Binding-site contacts:
Ligand atom CL contacts residue MET165 of chain 1.A at 3.7 Å.
Ligand atom N2 contacts residue SER144 of chain 1.A at 3.8 Å.
Ligand atom C14 contacts residue HIS164 of chain 1.A at 3.5 Å.
Ligand atom N1 contacts residue MET165 of chain 1.A at 3.3 Å.
Ligand atom C9 contacts residue PHE140 of chain 1.A at 3.1 Å (hydrophobic).
Ligand atom N1 contacts residue GLU166 of chain 1.A at 3.1 Å (salt-bridge).
Ligand atom C14 contacts residue HIS41 of chain 1.A at 3.9 Å.
Ligand atom N1 contacts residue CYS145 of chain 1.A at 3.9 Å.
Ligand atom N2 contacts residue GLU166 of chain 1.A at 3.8 Å.
Ligand atom C12 contacts residue PHE140 of chain 1.A at 3.9 Å (hydrophobic).
Ligand atom C8 contacts residue GLU166 of chain 1.A at 3.8 Å.
Ligand atom C14 contacts residue MET165 of chain 1.A at 3.6 Å (hydrophobic).
Ligand atom O1 contacts residue MET165 of chain 1.A at 3.2 Å.
Ligand atom C10 contacts residue LEU141 of chain 1.A at 3.5 Å (hydrophobic).
Ligand atom C9 contacts residue HIS163 of chain 1.A at 3.8 Å.
Ligand atom N3 contacts residue LEU141 of chain 1.A at 3.7 Å.
Ligand atom C1 contacts residue MET49 of chain 1.A at 3.4 Å (hydrophobic).
Ligand atom C1 contacts residue GLN189 of chain 1.A at 4.0 Å.
Ligand atom CL contacts residue ASP187 of chain 1.A at 3.4 Å.
Ligand atom O contacts residue GLN189 of chain 1.A at 3.7 Å.
Ligand atom C9 contacts residue LEU141 of chain 1.A at 3.4 Å (hydrophobic).
Ligand atom C contacts residue MET165 of chain 1.A at 3.6 Å (hydrophobic).
Ligand atom N2 contacts residue HIS163 of chain 1.A at 2.7 Å (h-bond).
Ligand atom C1 contacts residue ARG188 of chain 1.A at 3.8 Å.
Ligand atom C2 contacts residue MET49 of chain 1.A at 3.9 Å (hydrophobic).
Ligand atom N1 contacts residue HIS163 of chain 1.A at 3.3 Å (h-bond).
Ligand atom C12 contacts residue ASN142 of chain 1.A at 3.8 Å.
Ligand atom C12 contacts residue LEU141 of chain 1.A at 4.0 Å (hydrophobic).
Ligand atom C12 contacts residue SER1 of chain 2.A at 3.9 Å.
Ligand atom CL contacts residue HIS164 of chain 1.A at 3.8 Å.
Ligand atom N2 contacts residue MET165 of chain 1.A at 4.0 Å.
Ligand atom C contacts residue MET49 of chain 1.A at 3.6 Å (hydrophobic).
Ligand atom C10 contacts residue ASN142 of chain 1.A at 3.2 Å.
Ligand atom C12 contacts residue GLU166 of chain 1.A at 3.9 Å.
Ligand atom N2 contacts residue PHE140 of chain 1.A at 3.6 Å.
Ligand atom CL contacts residue HIS41 of chain 1.A at 3.4 Å.
Ligand atom O1 contacts residue GLU166 of chain 1.A at 3.0 Å (salt-bridge).
Ligand atom C2 contacts residue GLN189 of chain 1.A at 3.8 Å.
Ligand atom C11 contacts residue ASN142 of chain 1.A at 3.4 Å.
Ligand atom C9 contacts residue SER144 of chain 1.A at 3.7 Å.

Sequence of chain 1.A:
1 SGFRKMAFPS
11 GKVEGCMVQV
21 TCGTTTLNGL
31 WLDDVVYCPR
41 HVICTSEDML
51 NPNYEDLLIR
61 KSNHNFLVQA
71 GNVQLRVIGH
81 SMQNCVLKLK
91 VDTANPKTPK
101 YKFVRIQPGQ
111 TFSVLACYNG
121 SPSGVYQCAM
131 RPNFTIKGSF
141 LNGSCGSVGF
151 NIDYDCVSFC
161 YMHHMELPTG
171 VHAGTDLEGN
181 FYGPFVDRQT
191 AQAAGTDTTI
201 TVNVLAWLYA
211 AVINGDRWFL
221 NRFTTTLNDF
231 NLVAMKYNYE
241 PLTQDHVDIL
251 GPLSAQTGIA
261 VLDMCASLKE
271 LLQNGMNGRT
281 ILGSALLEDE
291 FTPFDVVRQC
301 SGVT

This protein binds this small molecule.
Small molecule (SMILES): O=C(Nc1nncn1C1CC1)[C@@H]1CCOc2ccc(Cl)cc21

Sequence of chain 2.A:
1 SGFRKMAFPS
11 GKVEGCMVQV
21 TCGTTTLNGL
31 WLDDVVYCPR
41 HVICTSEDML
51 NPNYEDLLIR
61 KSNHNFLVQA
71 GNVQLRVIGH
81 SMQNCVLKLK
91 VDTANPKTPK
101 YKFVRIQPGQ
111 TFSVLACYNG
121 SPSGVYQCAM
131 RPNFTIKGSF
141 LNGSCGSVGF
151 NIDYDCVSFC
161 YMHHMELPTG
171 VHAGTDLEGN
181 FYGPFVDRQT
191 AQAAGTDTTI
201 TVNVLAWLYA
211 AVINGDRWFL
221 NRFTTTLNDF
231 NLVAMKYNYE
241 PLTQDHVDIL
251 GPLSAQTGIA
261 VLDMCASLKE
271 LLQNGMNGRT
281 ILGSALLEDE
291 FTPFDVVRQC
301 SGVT